A protein and the small-molecule ligand that binds it are described below.
Small molecule (SMILES): CN(C)C(=O)CCN(C(=O)[C@@H]1CCCN1C(=O)[C@@H](NC(=O)c1cc2cc(C(F)(F)P(=O)(O)O)ccc2s1)C(C)(C)C)c1ccc(Br)cc1

Binding-site contacts:
Ligand atom C29 contacts residue ASN510 of chain 1.A at 3.0 Å.
Ligand atom O2 contacts residue ASP489 of chain 1.A at 2.9 Å (salt-bridge).
Ligand atom O1 contacts residue ARG486 of chain 1.A at 2.4 Å (salt-bridge).
Ligand atom F1 contacts residue THR496 of chain 1.A at 2.9 Å.
Ligand atom O5 contacts residue LEU511 of chain 1.A at 3.3 Å.
Ligand atom C28 contacts residue LEU531 of chain 1.A at 3.7 Å (hydrophobic).
Ligand atom C4 contacts residue PRO513 of chain 1.A at 3.6 Å (hydrophobic).
Ligand atom C25 contacts residue LEU531 of chain 1.A at 3.8 Å (hydrophobic).
Ligand atom C11 contacts residue ASN510 of chain 1.A at 3.7 Å.
Ligand atom C19 contacts residue LEU511 of chain 1.A at 3.4 Å (hydrophobic).
Ligand atom C29 contacts residue LEU511 of chain 1.A at 3.8 Å (hydrophobic).
Ligand atom BR contacts residue LYS512 of chain 1.A at 3.8 Å.
Ligand atom C5 contacts residue LYS512 of chain 1.A at 3.7 Å.
Ligand atom C19 contacts residue LYS512 of chain 1.A at 3.8 Å.
Ligand atom O5 contacts residue LYS512 of chain 1.A at 3.0 Å (salt-bridge).
Ligand atom F1 contacts residue ARG486 of chain 1.A at 2.9 Å.
Ligand atom P contacts residue ASP489 of chain 1.A at 3.6 Å.
Ligand atom O4 contacts residue LEU511 of chain 1.A at 3.5 Å.
Ligand atom N contacts residue LYS512 of chain 1.A at 3.6 Å (salt-bridge).
Ligand atom P contacts residue ARG486 of chain 1.A at 3.4 Å.
Ligand atom N contacts residue ASN510 of chain 1.A at 3.6 Å (h-bond).
Ligand atom O2 contacts residue SER488 of chain 1.A at 2.6 Å (h-bond).
Ligand atom F contacts residue ARG486 of chain 1.A at 3.1 Å.
Ligand atom C12 contacts residue LYS512 of chain 1.A at 3.8 Å.
Ligand atom O2 contacts residue SER490 of chain 1.A at 2.8 Å (h-bond).
Ligand atom C29 contacts residue LYS512 of chain 1.A at 3.7 Å.
Ligand atom C contacts residue ARG486 of chain 1.A at 3.4 Å.
Ligand atom C17 contacts residue LEU511 of chain 1.A at 3.8 Å (hydrophobic).
Ligand atom O contacts residue LYS468 of chain 1.A at 3.8 Å.
Ligand atom BR contacts residue ASP518 of chain 1.A at 3.8 Å.
Ligand atom N2 contacts residue LEU511 of chain 1.A at 3.8 Å.
Ligand atom O contacts residue SER490 of chain 1.A at 3.8 Å.
Ligand atom C20 contacts residue LYS512 of chain 1.A at 3.4 Å.
Ligand atom P contacts residue SER490 of chain 1.A at 3.8 Å.
Ligand atom C31 contacts residue SER490 of chain 1.A at 3.3 Å.
Ligand atom C31 contacts residue PRO513 of chain 1.A at 3.7 Å (hydrophobic).
Ligand atom O3 contacts residue ARG527 of chain 1.A at 3.7 Å.
Ligand atom O1 contacts residue ASP489 of chain 1.A at 3.1 Å (salt-bridge).
Ligand atom F contacts residue LYS468 of chain 1.A at 2.9 Å.
Ligand atom C30 contacts residue PRO513 of chain 1.A at 3.6 Å (hydrophobic).

Sequence of chain 1.A:
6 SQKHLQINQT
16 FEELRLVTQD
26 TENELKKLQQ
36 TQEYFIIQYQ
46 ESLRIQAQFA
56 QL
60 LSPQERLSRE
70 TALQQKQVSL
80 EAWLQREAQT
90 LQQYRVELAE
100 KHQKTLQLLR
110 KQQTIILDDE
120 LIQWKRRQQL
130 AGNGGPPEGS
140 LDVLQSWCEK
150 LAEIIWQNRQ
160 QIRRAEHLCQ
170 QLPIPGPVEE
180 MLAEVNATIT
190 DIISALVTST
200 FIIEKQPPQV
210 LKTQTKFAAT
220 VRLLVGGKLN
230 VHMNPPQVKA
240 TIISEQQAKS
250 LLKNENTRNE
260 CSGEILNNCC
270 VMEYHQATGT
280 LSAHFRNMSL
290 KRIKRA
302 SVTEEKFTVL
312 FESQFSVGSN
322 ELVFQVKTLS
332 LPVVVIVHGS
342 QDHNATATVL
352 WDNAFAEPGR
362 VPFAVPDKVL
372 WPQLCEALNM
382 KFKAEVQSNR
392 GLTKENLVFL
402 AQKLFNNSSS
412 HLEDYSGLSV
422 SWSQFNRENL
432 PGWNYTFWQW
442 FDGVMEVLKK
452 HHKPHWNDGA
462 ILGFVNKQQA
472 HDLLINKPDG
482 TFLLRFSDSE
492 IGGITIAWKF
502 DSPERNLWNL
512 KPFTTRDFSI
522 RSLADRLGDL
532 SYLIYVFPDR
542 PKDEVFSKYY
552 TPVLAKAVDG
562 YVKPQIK